A protein and the small-molecule ligand that binds it are described below.
Small molecule (SMILES): N#Cc1cc([N+](=O)[O-])ccc1Oc1ccc(F)cc1Oc1ccc([N+](=O)[O-])cc1C#N

Sequence of chain 1.A:
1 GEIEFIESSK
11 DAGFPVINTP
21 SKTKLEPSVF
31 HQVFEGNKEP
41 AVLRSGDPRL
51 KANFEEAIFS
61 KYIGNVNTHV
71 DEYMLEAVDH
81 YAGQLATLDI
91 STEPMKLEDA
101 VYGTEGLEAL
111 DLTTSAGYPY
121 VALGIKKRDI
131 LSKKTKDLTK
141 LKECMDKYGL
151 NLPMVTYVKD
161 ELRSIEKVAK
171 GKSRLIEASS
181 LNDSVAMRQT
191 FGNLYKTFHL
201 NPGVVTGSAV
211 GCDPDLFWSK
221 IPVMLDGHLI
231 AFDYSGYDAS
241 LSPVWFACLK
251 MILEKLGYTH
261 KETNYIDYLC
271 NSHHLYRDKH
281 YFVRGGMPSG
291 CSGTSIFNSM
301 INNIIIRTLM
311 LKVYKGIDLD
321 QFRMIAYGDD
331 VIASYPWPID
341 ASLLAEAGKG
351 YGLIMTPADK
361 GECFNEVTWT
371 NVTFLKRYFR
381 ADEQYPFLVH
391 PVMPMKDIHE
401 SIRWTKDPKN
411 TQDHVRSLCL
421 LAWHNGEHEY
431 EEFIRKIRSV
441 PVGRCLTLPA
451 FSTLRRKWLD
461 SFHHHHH

Binding-site contacts:
Ligand atom N4 contacts residue THR294 of chain 1.A at 3.0 Å (h-bond).
Ligand atom C20 contacts residue THR294 of chain 1.A at 3.6 Å.
Ligand atom C1 contacts residue ARG188 of chain 1.A at 3.3 Å.
Ligand atom O1 contacts residue ASP111 of chain 1.A at 2.7 Å (salt-bridge).
Ligand atom N3 contacts residue TYR327 of chain 1.A at 3.0 Å (h-bond).
Ligand atom N4 contacts residue GLY290 of chain 1.A at 3.6 Å.
Ligand atom N1 contacts residue ARG188 of chain 1.A at 2.9 Å.
Ligand atom O6 contacts residue TYR327 of chain 1.A at 2.7 Å (h-bond).
Ligand atom N2 contacts residue ASP111 of chain 1.A at 3.5 Å.
Ligand atom N2 contacts residue THR114 of chain 1.A at 3.7 Å.
Ligand atom N1 contacts residue SER292 of chain 1.A at 2.7 Å (h-bond).
Ligand atom F contacts residue HIS199 of chain 1.A at 2.4 Å.
Ligand atom O2 contacts residue ASP111 of chain 1.A at 3.4 Å.
Ligand atom F contacts residue TYR195 of chain 1.A at 3.6 Å.
Ligand atom C11 contacts residue HIS199 of chain 1.A at 3.6 Å.
Ligand atom C19 contacts residue SER295 of chain 1.A at 3.8 Å.
Ligand atom C1 contacts residue SER292 of chain 1.A at 3.5 Å.
Ligand atom C10 contacts residue LEU107 of chain 1.A at 3.8 Å (hydrophobic).
Ligand atom C16 contacts residue VAL210 of chain 1.A at 3.7 Å (hydrophobic).
Ligand atom C18 contacts residue SER295 of chain 1.A at 3.5 Å.
Ligand atom O1 contacts residue LEU110 of chain 1.A at 3.6 Å.
Ligand atom O4 contacts residue GLY293 of chain 1.A at 3.5 Å (h-bond).
Ligand atom O2 contacts residue THR114 of chain 1.A at 2.9 Å (h-bond).
Ligand atom C2 contacts residue ARG188 of chain 1.A at 3.7 Å.
Ligand atom C15 contacts residue SER295 of chain 1.A at 3.5 Å.
Ligand atom N4 contacts residue CYS291 of chain 1.A at 3.5 Å (h-bond).
Ligand atom C17 contacts residue SER295 of chain 1.A at 3.6 Å.
Ligand atom O5 contacts residue SER295 of chain 1.A at 3.7 Å.
Ligand atom O3 contacts residue GLY293 of chain 1.A at 3.2 Å (h-bond).
Ligand atom C8 contacts residue GLY293 of chain 1.A at 3.2 Å.
Ligand atom C10 contacts residue TYR195 of chain 1.A at 3.7 Å (hydrophobic).
Ligand atom C9 contacts residue ARG188 of chain 1.A at 3.6 Å.
Ligand atom C14 contacts residue SER295 of chain 1.A at 3.6 Å.
Ligand atom O3 contacts residue CYS291 of chain 1.A at 3.8 Å.
Ligand atom C17 contacts residue TYR327 of chain 1.A at 3.8 Å (hydrophobic).
Ligand atom O5 contacts residue TYR327 of chain 1.A at 3.2 Å (h-bond).
Ligand atom C13 contacts residue GLY293 of chain 1.A at 3.3 Å.
Ligand atom C16 contacts residue SER295 of chain 1.A at 3.7 Å.
Ligand atom O4 contacts residue THR294 of chain 1.A at 3.7 Å.
Ligand atom O3 contacts residue SER292 of chain 1.A at 3.2 Å.